Binding-site contacts:
Ligand atom C17 contacts residue LEU169 of chain 1.A at 3.8 Å (hydrophobic).
Ligand atom O2 contacts residue VAL48 of chain 1.A at 3.5 Å.
Ligand atom O1 contacts residue ALA179 of chain 1.A at 3.5 Å.
Ligand atom C14 contacts residue ALA61 of chain 1.A at 3.8 Å (hydrophobic).
Ligand atom O3 contacts residue ARG187 of chain 1.A at 3.6 Å.
Ligand atom O3 contacts residue ILE85 of chain 1.A at 3.5 Å.
Ligand atom C4 contacts residue ARG187 of chain 1.A at 3.8 Å.
Ligand atom C6 contacts residue ILE178 of chain 1.A at 3.6 Å (hydrophobic).
Ligand atom C8 contacts residue LEU86 of chain 1.A at 3.7 Å (hydrophobic).
Ligand atom C17 contacts residue LEU95 of chain 1.A at 3.7 Å (hydrophobic).
Ligand atom O1 contacts residue LEU95 of chain 1.A at 3.6 Å.
Ligand atom C18 contacts residue LEU95 of chain 1.A at 3.7 Å (hydrophobic).
Ligand atom C5 contacts residue ALA89 of chain 1.A at 3.6 Å (hydrophobic).
Ligand atom C17 contacts residue ALA61 of chain 1.A at 3.7 Å (hydrophobic).
Ligand atom C9 contacts residue ASP180 of chain 1.A at 3.2 Å.
Ligand atom C20 contacts residue ASP180 of chain 1.A at 3.6 Å.
Ligand atom N5 contacts residue GLU112 of chain 1.A at 3.7 Å.
Ligand atom N4 contacts residue GLU82 of chain 1.A at 3.0 Å (salt-bridge).
Ligand atom N5 contacts residue TYR113 of chain 1.A at 3.7 Å.
Ligand atom N3 contacts residue ASP180 of chain 1.A at 3.5 Å (salt-bridge).
Ligand atom N5 contacts residue MET114 of chain 1.A at 2.8 Å (h-bond).
Ligand atom C19 contacts residue PHE181 of chain 1.A at 3.5 Å (hydrophobic).
Ligand atom O2 contacts residue PHE181 of chain 1.A at 3.6 Å.
Ligand atom C4 contacts residue HIS160 of chain 1.A at 3.7 Å.
Ligand atom C18 contacts residue THR111 of chain 1.A at 3.5 Å.
Ligand atom N3 contacts residue GLU82 of chain 1.A at 2.9 Å (salt-bridge).
Ligand atom O1 contacts residue ASP180 of chain 1.A at 2.8 Å (salt-bridge).
Ligand atom C17 contacts residue THR111 of chain 1.A at 3.7 Å.
Ligand atom C18 contacts residue ALA61 of chain 1.A at 3.6 Å (hydrophobic).
Ligand atom C9 contacts residue GLU82 of chain 1.A at 3.4 Å.
Ligand atom N4 contacts residue ASP180 of chain 1.A at 3.4 Å (salt-bridge).
Ligand atom C8 contacts residue ASP180 of chain 1.A at 3.7 Å.
Ligand atom C10 contacts residue LYS63 of chain 1.A at 3.7 Å.
Ligand atom N4 contacts residue LYS63 of chain 1.A at 3.8 Å.
Ligand atom C7 contacts residue LEU86 of chain 1.A at 3.6 Å (hydrophobic).
Ligand atom N1 contacts residue ARG187 of chain 1.A at 3.3 Å.
Ligand atom C17 contacts residue MET114 of chain 1.A at 3.6 Å (hydrophobic).
Ligand atom C7 contacts residue ASP180 of chain 1.A at 3.4 Å.
Ligand atom C16 contacts residue MET114 of chain 1.A at 3.8 Å (hydrophobic).
Ligand atom C17 contacts residue GLU112 of chain 1.A at 3.1 Å.

The small molecule below binds the protein below.
Small molecule (SMILES): CC(C)(C)c1cc(NC(=O)Nc2ccc(Oc3ccncc3)cc2)no1

Sequence of chain 1.A:
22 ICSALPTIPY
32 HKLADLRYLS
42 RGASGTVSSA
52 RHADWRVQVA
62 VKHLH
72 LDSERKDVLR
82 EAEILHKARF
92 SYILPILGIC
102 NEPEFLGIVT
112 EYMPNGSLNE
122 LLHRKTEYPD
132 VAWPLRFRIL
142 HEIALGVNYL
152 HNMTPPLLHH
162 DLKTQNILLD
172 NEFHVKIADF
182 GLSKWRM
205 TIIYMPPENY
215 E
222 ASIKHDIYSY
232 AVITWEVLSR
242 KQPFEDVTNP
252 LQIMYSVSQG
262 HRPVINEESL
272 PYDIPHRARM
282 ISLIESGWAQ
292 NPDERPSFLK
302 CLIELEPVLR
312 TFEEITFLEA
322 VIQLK